A small-molecule ligand and the protein it binds are described below.
Small molecule (SMILES): CC(=O)N[C@@H]1[C@@H](O)[C@H](O)[C@@H](CO)O[C@H]1O

Binding-site contacts:
Ligand atom C2 contacts residue ASN315 of chain 31.E at 2.5 Å.
Ligand atom O7 contacts residue ASN315 of chain 31.E at 4.2 Å.
Ligand atom C8 contacts residue ILE281 of chain 31.E at 4.5 Å (hydrophobic).
Ligand atom C6 contacts residue ASN315 of chain 31.E at 4.5 Å.
Ligand atom C7 contacts residue ASN315 of chain 31.E at 3.3 Å.
Ligand atom C6 contacts residue THR313 of chain 31.E at 4.5 Å.
Ligand atom N2 contacts residue ASN315 of chain 31.E at 2.8 Å (h-bond).
Ligand atom C5 contacts residue ASN315 of chain 31.E at 3.7 Å.
Ligand atom O5 contacts residue VAL314 of chain 31.E at 3.8 Å.
Ligand atom C8 contacts residue ASN315 of chain 31.E at 3.5 Å.
Ligand atom O5 contacts residue ASN315 of chain 31.E at 2.4 Å (h-bond).
Ligand atom C1 contacts residue ASN315 of chain 31.E at 1.4 Å.
Ligand atom C4 contacts residue ASN315 of chain 31.E at 4.3 Å.
Ligand atom C1 contacts residue VAL314 of chain 31.E at 4.4 Å (hydrophobic).
Ligand atom C3 contacts residue ASN315 of chain 31.E at 3.8 Å.
Ligand atom O5 contacts residue THR313 of chain 31.E at 4.3 Å.

Sequence of chain 31.E:
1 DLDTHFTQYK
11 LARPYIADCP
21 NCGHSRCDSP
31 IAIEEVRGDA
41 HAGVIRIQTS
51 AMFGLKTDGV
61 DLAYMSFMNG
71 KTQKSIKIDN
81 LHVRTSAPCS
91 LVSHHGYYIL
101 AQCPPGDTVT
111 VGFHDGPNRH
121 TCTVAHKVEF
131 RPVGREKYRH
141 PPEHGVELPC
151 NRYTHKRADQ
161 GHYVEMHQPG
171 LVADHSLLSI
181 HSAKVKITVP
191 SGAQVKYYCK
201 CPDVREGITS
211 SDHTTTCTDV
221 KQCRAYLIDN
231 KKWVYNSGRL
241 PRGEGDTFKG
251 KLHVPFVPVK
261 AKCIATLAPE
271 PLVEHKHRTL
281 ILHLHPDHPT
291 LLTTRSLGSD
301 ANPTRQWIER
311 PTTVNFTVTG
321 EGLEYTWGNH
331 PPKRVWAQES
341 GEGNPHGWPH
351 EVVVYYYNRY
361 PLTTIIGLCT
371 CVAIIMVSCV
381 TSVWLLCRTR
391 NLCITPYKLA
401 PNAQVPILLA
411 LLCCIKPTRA